Sequence of chain 39.F:
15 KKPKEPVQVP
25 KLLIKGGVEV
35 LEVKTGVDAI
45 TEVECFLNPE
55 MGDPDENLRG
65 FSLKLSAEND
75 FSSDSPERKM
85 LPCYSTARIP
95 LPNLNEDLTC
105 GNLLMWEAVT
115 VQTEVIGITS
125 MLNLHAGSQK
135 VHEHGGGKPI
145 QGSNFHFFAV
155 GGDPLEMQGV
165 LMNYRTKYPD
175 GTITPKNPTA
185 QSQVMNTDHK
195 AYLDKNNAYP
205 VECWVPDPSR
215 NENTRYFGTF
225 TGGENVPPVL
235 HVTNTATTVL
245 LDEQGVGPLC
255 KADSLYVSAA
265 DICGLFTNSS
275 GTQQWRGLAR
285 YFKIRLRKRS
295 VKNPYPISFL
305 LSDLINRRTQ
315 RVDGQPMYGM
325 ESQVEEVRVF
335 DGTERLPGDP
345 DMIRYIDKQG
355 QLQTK

The protein below binds the small molecule below.
Small molecule (SMILES): CC(=O)N[C@H]1[C@H]([C@H](O)[C@H](O)CO)O[C@@](O[C@H](CO)[C@@H](O)[C@@H]2O[C@@H](C(=O)O)C[C@H](O)[C@H]2NC(C)=O)(C(=O)O)C[C@@H]1O

Sequence of chain 38.F:
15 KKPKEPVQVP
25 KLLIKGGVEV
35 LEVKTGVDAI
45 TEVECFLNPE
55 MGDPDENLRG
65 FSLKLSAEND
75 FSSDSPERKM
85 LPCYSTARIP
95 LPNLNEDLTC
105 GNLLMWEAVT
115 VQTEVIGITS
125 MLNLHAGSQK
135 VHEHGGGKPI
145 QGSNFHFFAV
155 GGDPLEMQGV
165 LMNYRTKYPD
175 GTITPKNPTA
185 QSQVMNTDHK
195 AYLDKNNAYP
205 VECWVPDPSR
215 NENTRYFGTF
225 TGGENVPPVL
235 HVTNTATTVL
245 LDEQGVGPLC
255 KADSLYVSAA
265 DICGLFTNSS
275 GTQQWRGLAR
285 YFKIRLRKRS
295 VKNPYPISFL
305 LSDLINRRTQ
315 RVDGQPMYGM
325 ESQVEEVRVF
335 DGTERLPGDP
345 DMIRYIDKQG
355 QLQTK

Binding-site contacts:
Ligand atom C6 contacts residue LYS68 of chain 38.F at 4.0 Å.
Ligand atom O9 contacts residue LEU67 of chain 38.F at 2.3 Å.
Ligand atom C11 contacts residue PHE65 of chain 38.F at 4.0 Å (hydrophobic).
Ligand atom C11 contacts residue PHE270 of chain 38.F at 3.9 Å (hydrophobic).
Ligand atom O10 contacts residue PHE75 of chain 37.F at 3.9 Å.
Ligand atom O1A contacts residue THR276 of chain 38.F at 3.3 Å (h-bond).
Ligand atom C11 contacts residue PHE75 of chain 37.F at 3.5 Å (hydrophobic).
Ligand atom O1B contacts residue LYS68 of chain 38.F at 3.0 Å (salt-bridge).
Ligand atom C11 contacts residue ASN272 of chain 38.F at 3.6 Å.
Ligand atom O1A contacts residue SER274 of chain 38.F at 3.8 Å.
Ligand atom C10 contacts residue ASN272 of chain 38.F at 3.9 Å.
Ligand atom C11 contacts residue HIS138 of chain 39.F at 3.1 Å.
Ligand atom C11 contacts residue GLN278 of chain 38.F at 3.5 Å.
Ligand atom C7 contacts residue GLN278 of chain 38.F at 3.9 Å.
Ligand atom O8 contacts residue THR276 of chain 38.F at 3.9 Å.
Ligand atom O10 contacts residue LEU62 of chain 38.F at 3.2 Å.
Ligand atom C1 contacts residue THR276 of chain 38.F at 3.1 Å.
Ligand atom C10 contacts residue LEU62 of chain 38.F at 3.6 Å (hydrophobic).
Ligand atom O9 contacts residue LYS68 of chain 38.F at 2.5 Å (salt-bridge).
Ligand atom O7 contacts residue LEU62 of chain 38.F at 3.9 Å.
Ligand atom C1 contacts residue ASN272 of chain 38.F at 3.9 Å.
Ligand atom O8 contacts residue LYS68 of chain 38.F at 3.1 Å.
Ligand atom O8 contacts residue GLN278 of chain 38.F at 3.5 Å (h-bond).
Ligand atom N5 contacts residue GLN278 of chain 38.F at 3.9 Å.
Ligand atom O9 contacts residue GLN278 of chain 38.F at 4.1 Å.
Ligand atom C9 contacts residue GLN278 of chain 38.F at 3.3 Å.
Ligand atom C8 contacts residue GLN278 of chain 38.F at 3.7 Å.
Ligand atom O4 contacts residue ASP74 of chain 37.F at 4.0 Å.
Ligand atom C11 contacts residue LEU62 of chain 38.F at 3.9 Å (hydrophobic).
Ligand atom O1B contacts residue THR276 of chain 38.F at 2.4 Å (h-bond).
Ligand atom O8 contacts residue ASN272 of chain 38.F at 3.3 Å (h-bond).
Ligand atom C11 contacts residue THR276 of chain 38.F at 3.2 Å.
Ligand atom O1B contacts residue ASN272 of chain 38.F at 3.4 Å (h-bond).
Ligand atom C6 contacts residue ASN272 of chain 38.F at 3.6 Å.
Ligand atom C9 contacts residue LEU67 of chain 38.F at 3.4 Å (hydrophobic).
Ligand atom C10 contacts residue GLN278 of chain 38.F at 4.1 Å.
Ligand atom N5 contacts residue ASN272 of chain 38.F at 3.2 Å (h-bond).
Ligand atom O1A contacts residue ASN272 of chain 38.F at 4.1 Å.
Ligand atom C8 contacts residue LYS68 of chain 38.F at 3.5 Å.
Ligand atom C9 contacts residue LYS68 of chain 38.F at 3.6 Å.

Sequence of chain 37.F:
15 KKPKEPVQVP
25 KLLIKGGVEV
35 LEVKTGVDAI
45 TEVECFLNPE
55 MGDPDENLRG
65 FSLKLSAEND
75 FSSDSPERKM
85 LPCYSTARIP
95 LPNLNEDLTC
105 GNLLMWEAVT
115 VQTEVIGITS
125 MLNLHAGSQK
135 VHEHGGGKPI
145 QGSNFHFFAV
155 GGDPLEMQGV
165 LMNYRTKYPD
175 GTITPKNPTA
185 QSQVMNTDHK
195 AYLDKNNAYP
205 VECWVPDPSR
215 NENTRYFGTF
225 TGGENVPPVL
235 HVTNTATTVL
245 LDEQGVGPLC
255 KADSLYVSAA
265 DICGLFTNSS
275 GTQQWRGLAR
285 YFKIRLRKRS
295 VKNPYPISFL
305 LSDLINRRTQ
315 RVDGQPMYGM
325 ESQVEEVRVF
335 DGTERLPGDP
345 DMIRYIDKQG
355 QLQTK